Binding-site contacts:
Ligand atom O4 contacts residue GLN57 of chain 1.Q at 3.4 Å (h-bond).
Ligand atom C2 contacts residue ASN277 of chain 1.E at 2.4 Å.
Ligand atom O6 contacts residue MET106 of chain 1.Q at 4.1 Å.
Ligand atom C8 contacts residue ASP55 of chain 1.Q at 2.7 Å.
Ligand atom O7 contacts residue ASP55 of chain 1.Q at 2.8 Å (salt-bridge).
Ligand atom O7 contacts residue MET106 of chain 1.Q at 4.2 Å.
Ligand atom O5 contacts residue GLY104 of chain 1.Q at 3.2 Å (h-bond).
Ligand atom O3 contacts residue TYR54 of chain 1.Q at 4.0 Å.
Ligand atom C1 contacts residue GLY104 of chain 1.Q at 4.0 Å.
Ligand atom O7 contacts residue ASN277 of chain 1.E at 4.0 Å.
Ligand atom C6 contacts residue GLY104 of chain 1.Q at 4.1 Å.
Ligand atom C7 contacts residue ASP55 of chain 1.Q at 3.1 Å.
Ligand atom C6 contacts residue ARG103 of chain 1.Q at 4.0 Å.
Ligand atom C6 contacts residue GLN57 of chain 1.Q at 3.9 Å.
Ligand atom N2 contacts residue ASN277 of chain 1.E at 2.8 Å (h-bond).
Ligand atom C3 contacts residue GLN57 of chain 1.Q at 4.3 Å.
Ligand atom C3 contacts residue TYR54 of chain 1.Q at 4.2 Å (hydrophobic).
Ligand atom C1 contacts residue ASN277 of chain 1.E at 1.4 Å.
Ligand atom O2 contacts residue GLY56 of chain 1.Q at 3.8 Å.
Ligand atom O4 contacts residue TYR54 of chain 1.Q at 3.5 Å.
Ligand atom C4 contacts residue GLN57 of chain 1.Q at 3.9 Å.
Ligand atom C1 contacts residue VAL289 of chain 1.E at 4.1 Å (hydrophobic).
Ligand atom C3 contacts residue ASN277 of chain 1.E at 3.8 Å.
Ligand atom O2 contacts residue GLN57 of chain 1.Q at 3.2 Å (h-bond).
Ligand atom C3 contacts residue LYS291 of chain 1.E at 4.3 Å.
Ligand atom O6 contacts residue THR58 of chain 1.Q at 3.9 Å.
Ligand atom O3 contacts residue MET106 of chain 1.Q at 4.4 Å.
Ligand atom C5 contacts residue GLN57 of chain 1.Q at 3.4 Å.
Ligand atom N2 contacts residue VAL289 of chain 1.E at 3.7 Å.
Ligand atom O2 contacts residue ASP55 of chain 1.Q at 3.7 Å.
Ligand atom C4 contacts residue ASN277 of chain 1.E at 4.2 Å.
Ligand atom C2 contacts residue VAL289 of chain 1.E at 4.3 Å (hydrophobic).
Ligand atom C7 contacts residue ASN277 of chain 1.E at 3.8 Å.
Ligand atom C2 contacts residue GLN57 of chain 1.Q at 3.9 Å.
Ligand atom O4 contacts residue LYS291 of chain 1.E at 3.6 Å (salt-bridge).
Ligand atom O6 contacts residue ARG103 of chain 1.Q at 2.8 Å (salt-bridge).
Ligand atom C5 contacts residue ASN277 of chain 1.E at 3.7 Å.
Ligand atom O3 contacts residue LYS291 of chain 1.E at 3.5 Å (salt-bridge).
Ligand atom O5 contacts residue ASN277 of chain 1.E at 2.4 Å (h-bond).
Ligand atom O6 contacts residue GLY104 of chain 1.Q at 3.5 Å.

A protein and the small-molecule ligand that binds it are described below.
Small molecule (SMILES): CC(=O)N[C@H]1[C@H](O[C@H]2[C@H](O)[C@@H](NC(C)=O)CO[C@@H]2CO)O[C@H](CO)[C@@H](O[C@@H]2O[C@H](CO[C@H]3O[C@H](CO[C@H]4O[C@H](CO)[C@@H](O)[C@H](O)[C@@H]4O)[C@@H](O)[C@H](O[C@H]4O[C@H](CO)[C@@H](O)[C@H](O)[C@@H]4O)[C@@H]3O)[C@@H](O)[C@H](O[C@H]3O[C@H](CO)[C@@H](O)[C@H](O)[C@@H]3O)[C@@H]2O)[C@@H]1O

Sequence of chain 1.Q:
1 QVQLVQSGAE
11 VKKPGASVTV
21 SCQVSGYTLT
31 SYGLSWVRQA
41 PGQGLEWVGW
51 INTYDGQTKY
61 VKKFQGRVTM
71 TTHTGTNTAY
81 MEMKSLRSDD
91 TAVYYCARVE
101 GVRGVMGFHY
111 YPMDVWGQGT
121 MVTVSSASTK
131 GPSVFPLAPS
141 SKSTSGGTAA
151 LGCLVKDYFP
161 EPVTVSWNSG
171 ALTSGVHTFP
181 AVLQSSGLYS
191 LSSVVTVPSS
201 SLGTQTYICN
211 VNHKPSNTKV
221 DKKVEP

Sequence of chain 1.E:
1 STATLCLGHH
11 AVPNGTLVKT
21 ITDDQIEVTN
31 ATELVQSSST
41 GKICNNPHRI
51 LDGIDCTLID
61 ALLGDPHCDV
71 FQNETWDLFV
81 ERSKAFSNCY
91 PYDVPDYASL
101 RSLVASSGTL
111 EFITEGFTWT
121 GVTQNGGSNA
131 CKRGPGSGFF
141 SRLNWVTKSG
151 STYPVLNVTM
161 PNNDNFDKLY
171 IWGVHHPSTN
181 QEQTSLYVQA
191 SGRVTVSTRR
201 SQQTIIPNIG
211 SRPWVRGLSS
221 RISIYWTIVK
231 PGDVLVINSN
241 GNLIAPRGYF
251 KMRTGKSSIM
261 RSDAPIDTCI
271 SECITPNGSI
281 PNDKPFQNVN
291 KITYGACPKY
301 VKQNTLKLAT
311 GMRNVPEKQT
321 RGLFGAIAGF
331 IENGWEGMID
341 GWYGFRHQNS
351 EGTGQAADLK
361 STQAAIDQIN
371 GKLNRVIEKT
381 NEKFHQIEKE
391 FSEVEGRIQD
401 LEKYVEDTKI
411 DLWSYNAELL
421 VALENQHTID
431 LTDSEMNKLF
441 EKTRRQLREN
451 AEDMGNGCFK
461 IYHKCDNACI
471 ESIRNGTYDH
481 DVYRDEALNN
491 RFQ